A protein and the small-molecule ligand that binds it are described below.
Small molecule (SMILES): CC(C)C[C@H](NC(=O)[C@H](COP(=O)(O)O)NC(=O)[C@@H]1CCCN1C(=O)[C@@H](N)[C@@H](C)O)C(=O)N1CCC[C@H]1C(=O)NCC=O

Binding-site contacts:
Ligand atom CD contacts residue ASN231 of chain 2.C at 3.7 Å.
Ligand atom P contacts residue TYR135 of chain 2.C at 3.7 Å.
Ligand atom O1P contacts residue ARG134 of chain 2.C at 2.8 Å (salt-bridge).
Ligand atom P contacts residue LYS54 of chain 2.C at 3.7 Å.
Ligand atom CD1 contacts residue D4K1 of chain 2.L at 3.5 Å.
Ligand atom N contacts residue D4K1 of chain 2.L at 3.6 Å.
Ligand atom N contacts residue GLU187 of chain 2.C at 2.9 Å (salt-bridge).
Ligand atom CA contacts residue GLU187 of chain 2.C at 3.7 Å.
Ligand atom CG contacts residue D4K1 of chain 2.L at 3.8 Å.
Ligand atom OG1 contacts residue TRP235 of chain 2.C at 3.0 Å (h-bond).
Ligand atom O1P contacts residue TYR135 of chain 2.C at 3.8 Å.
Ligand atom N contacts residue LEU179 of chain 2.C at 3.6 Å.
Ligand atom CG2 contacts residue TRP235 of chain 2.C at 3.5 Å (hydrophobic).
Ligand atom OG1 contacts residue GLU187 of chain 2.C at 2.6 Å (salt-bridge).
Ligand atom CD contacts residue LEU227 of chain 2.C at 3.5 Å (hydrophobic).
Ligand atom C contacts residue D4K1 of chain 2.L at 1.3 Å.
Ligand atom O3P contacts residue TYR135 of chain 2.C at 2.6 Å (h-bond).
Ligand atom O contacts residue VAL183 of chain 2.C at 3.5 Å.
Ligand atom CG2 contacts residue ASN231 of chain 2.C at 3.1 Å.
Ligand atom CA contacts residue D4K1 of chain 2.L at 2.5 Å.
Ligand atom CB contacts residue ASN180 of chain 2.C at 3.4 Å.
Ligand atom CA contacts residue ASN180 of chain 2.C at 3.5 Å.
Ligand atom O1P contacts residue ARG61 of chain 2.C at 2.9 Å (salt-bridge).
Ligand atom CB contacts residue ASN180 of chain 2.C at 3.6 Å.
Ligand atom OG1 contacts residue TYR186 of chain 2.C at 3.9 Å.
Ligand atom O contacts residue ASN231 of chain 2.C at 3.3 Å (h-bond).
Ligand atom P contacts residue ARG134 of chain 2.C at 3.8 Å.
Ligand atom O3P contacts residue ARG134 of chain 2.C at 2.9 Å (salt-bridge).
Ligand atom CA contacts residue ASN180 of chain 2.C at 3.8 Å.
Ligand atom O2P contacts residue LYS54 of chain 2.C at 2.6 Å (salt-bridge).
Ligand atom CA contacts residue LEU179 of chain 2.C at 3.7 Å (hydrophobic).
Ligand atom P contacts residue ARG61 of chain 2.C at 3.7 Å.
Ligand atom C contacts residue ASN180 of chain 2.C at 3.6 Å.
Ligand atom O contacts residue D4K1 of chain 2.L at 2.2 Å (h-bond).
Ligand atom N contacts residue ASN180 of chain 2.C at 2.9 Å (h-bond).
Ligand atom CB contacts residue GLU187 of chain 2.C at 3.3 Å.
Ligand atom O contacts residue D4K1 of chain 2.L at 3.7 Å.
Ligand atom O2P contacts residue ARG61 of chain 2.C at 3.0 Å (salt-bridge).
Ligand atom CG contacts residue ASN231 of chain 2.C at 3.9 Å.
Ligand atom O3P contacts residue LYS54 of chain 2.C at 3.8 Å.

Sequence of chain 2.C:
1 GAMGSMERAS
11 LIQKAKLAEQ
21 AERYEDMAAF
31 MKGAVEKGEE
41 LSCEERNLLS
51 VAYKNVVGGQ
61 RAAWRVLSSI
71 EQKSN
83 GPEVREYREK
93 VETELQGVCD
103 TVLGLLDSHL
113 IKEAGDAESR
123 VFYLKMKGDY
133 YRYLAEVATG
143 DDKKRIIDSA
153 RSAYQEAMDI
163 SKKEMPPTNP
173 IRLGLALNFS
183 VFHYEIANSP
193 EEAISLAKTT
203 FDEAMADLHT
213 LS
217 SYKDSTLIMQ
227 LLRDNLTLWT